Binding-site contacts:
Ligand atom O5 contacts residue PHE70 of chain 1.C at 4.3 Å.
Ligand atom C8 contacts residue VAL69 of chain 1.C at 3.5 Å (hydrophobic).
Ligand atom O6 contacts residue ALA71 of chain 1.C at 4.3 Å.
Ligand atom C5 contacts residue ALA71 of chain 1.C at 4.1 Å (hydrophobic).
Ligand atom C4 contacts residue ARG49 of chain 1.C at 4.1 Å.
Ligand atom C1 contacts residue ASN95 of chain 1.C at 1.4 Å.
Ligand atom C5 contacts residue ARG52 of chain 1.C at 4.0 Å.
Ligand atom C4 contacts residue ASN95 of chain 1.C at 4.2 Å.
Ligand atom C8 contacts residue ASN95 of chain 1.C at 3.3 Å.
Ligand atom C3 contacts residue ASN95 of chain 1.C at 3.8 Å.
Ligand atom C7 contacts residue ASN95 of chain 1.C at 3.3 Å.
Ligand atom C5 contacts residue ALA71 of chain 1.C at 4.3 Å (hydrophobic).
Ligand atom C1 contacts residue ALA71 of chain 1.C at 4.0 Å (hydrophobic).
Ligand atom N2 contacts residue ASN95 of chain 1.C at 2.9 Å (h-bond).
Ligand atom C5 contacts residue ARG49 of chain 1.C at 4.4 Å.
Ligand atom C5 contacts residue ASN95 of chain 1.C at 3.7 Å.
Ligand atom O5 contacts residue ALA71 of chain 1.C at 3.7 Å.
Ligand atom C5 contacts residue PHE70 of chain 1.C at 4.5 Å (hydrophobic).
Ligand atom C6 contacts residue VAL51 of chain 1.C at 3.4 Å (hydrophobic).
Ligand atom C1 contacts residue ARG52 of chain 1.C at 4.2 Å.
Ligand atom C8 contacts residue ARG52 of chain 1.C at 3.5 Å.
Ligand atom C2 contacts residue ASN95 of chain 1.C at 2.4 Å.
Ligand atom C6 contacts residue VAL69 of chain 1.C at 4.5 Å (hydrophobic).
Ligand atom O5 contacts residue ASN95 of chain 1.C at 2.4 Å (h-bond).
Ligand atom O7 contacts residue ASN95 of chain 1.C at 3.4 Å (h-bond).
Ligand atom C6 contacts residue ARG49 of chain 1.C at 3.7 Å.
Ligand atom C5 contacts residue VAL69 of chain 1.C at 4.0 Å (hydrophobic).
Ligand atom C6 contacts residue ALA50 of chain 1.C at 3.7 Å (hydrophobic).
Ligand atom C6 contacts residue ALA71 of chain 1.C at 4.4 Å (hydrophobic).
Ligand atom C6 contacts residue ARG52 of chain 1.C at 3.5 Å.
Ligand atom C6 contacts residue PHE70 of chain 1.C at 4.5 Å (hydrophobic).
Ligand atom O5 contacts residue ARG52 of chain 1.C at 3.2 Å.
Ligand atom C6 contacts residue ALA71 of chain 1.C at 4.4 Å (hydrophobic).
Ligand atom C7 contacts residue VAL69 of chain 1.C at 4.4 Å (hydrophobic).
Ligand atom O7 contacts residue VAL69 of chain 1.C at 4.3 Å.
Ligand atom O4 contacts residue ARG49 of chain 1.C at 4.3 Å.

Sequence of chain 1.C:
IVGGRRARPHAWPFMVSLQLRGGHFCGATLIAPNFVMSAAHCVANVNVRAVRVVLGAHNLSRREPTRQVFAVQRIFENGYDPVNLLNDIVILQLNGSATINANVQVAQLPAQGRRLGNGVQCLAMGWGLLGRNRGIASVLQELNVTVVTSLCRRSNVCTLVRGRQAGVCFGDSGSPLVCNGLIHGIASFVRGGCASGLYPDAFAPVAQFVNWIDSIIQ

This small molecule binds to this protein.
Small molecule (SMILES): CC(=O)N[C@H]1[C@H](O[C@H]2[C@H](O)[C@@H](NC(C)=O)CO[C@@H]2CO[C@@H]2O[C@@H](C)[C@@H](O)[C@@H](O)[C@@H]2O)O[C@H](CO)[C@@H](O)[C@@H]1O